Binding-site contacts:
Ligand atom C4 contacts residue PHE278 of chain 1.A at 3.7 Å (hydrophobic).
Ligand atom C28 contacts residue TYR242 of chain 1.A at 3.8 Å (hydrophobic).
Ligand atom N15 contacts residue PHE278 of chain 1.A at 3.3 Å.
Ligand atom C5 contacts residue ILE241 of chain 1.A at 3.9 Å (hydrophobic).
Ligand atom C2 contacts residue PHE278 of chain 1.A at 4.0 Å (hydrophobic).
Ligand atom C10 contacts residue PHE245 of chain 1.A at 4.1 Å (hydrophobic).
Ligand atom C5 contacts residue PHE278 of chain 1.A at 3.5 Å (hydrophobic).
Ligand atom C6 contacts residue VAL227 of chain 1.A at 4.0 Å (hydrophobic).
Ligand atom C6 contacts residue LEU224 of chain 1.A at 4.1 Å (hydrophobic).
Ligand atom C27 contacts residue PHE278 of chain 1.A at 3.6 Å (hydrophobic).
Ligand atom C26 contacts residue PHE278 of chain 1.A at 3.7 Å (hydrophobic).
Ligand atom C6 contacts residue ILE241 of chain 1.A at 3.9 Å (hydrophobic).
Ligand atom C17 contacts residue PHE245 of chain 1.A at 4.0 Å (hydrophobic).
Ligand atom C4 contacts residue ILE241 of chain 1.A at 4.0 Å (hydrophobic).
Ligand atom N7 contacts residue ILE241 of chain 1.A at 4.1 Å.
Ligand atom C11 contacts residue PHE245 of chain 1.A at 3.9 Å (hydrophobic).
Ligand atom C20 contacts residue LEU184 of chain 1.A at 3.8 Å (hydrophobic).
Ligand atom C14 contacts residue LEU224 of chain 1.A at 3.8 Å (hydrophobic).
Ligand atom N16 contacts residue PHE278 of chain 1.A at 3.4 Å.
Ligand atom C19 contacts residue LEU184 of chain 1.A at 3.8 Å (hydrophobic).
Ligand atom N7 contacts residue LEU224 of chain 1.A at 3.8 Å.
Ligand atom C11 contacts residue HIS74 of chain 1.A at 3.7 Å.
Ligand atom C12 contacts residue HIS74 of chain 1.A at 3.9 Å.
Ligand atom N7 contacts residue TYR73 of chain 1.A at 3.6 Å.
Ligand atom C17 contacts residue MET262 of chain 1.A at 3.9 Å (hydrophobic).
Ligand atom C28 contacts residue PHE245 of chain 1.A at 4.0 Å (hydrophobic).
Ligand atom C28 contacts residue GLN275 of chain 1.A at 3.5 Å.
Ligand atom C26 contacts residue MET262 of chain 1.A at 3.6 Å (hydrophobic).
Ligand atom O1 contacts residue GLN275 of chain 1.A at 2.9 Å (h-bond).
Ligand atom C10 contacts residue ILE241 of chain 1.A at 3.9 Å (hydrophobic).
Ligand atom C27 contacts residue PHE245 of chain 1.A at 3.8 Å (hydrophobic).
Ligand atom C28 contacts residue PHE278 of chain 1.A at 4.0 Å (hydrophobic).
Ligand atom C18 contacts residue PHE245 of chain 1.A at 3.9 Å (hydrophobic).
Ligand atom C5 contacts residue VAL227 of chain 1.A at 3.9 Å (hydrophobic).
Ligand atom C2 contacts residue GLN275 of chain 1.A at 3.6 Å.
Ligand atom C10 contacts residue TYR73 of chain 1.A at 3.9 Å (hydrophobic).
Ligand atom N16 contacts residue PHE245 of chain 1.A at 3.8 Å.
Ligand atom C27 contacts residue MET262 of chain 1.A at 3.6 Å (hydrophobic).
Ligand atom C17 contacts residue PHE278 of chain 1.A at 3.6 Å (hydrophobic).
Ligand atom C3 contacts residue PHE278 of chain 1.A at 3.5 Å (hydrophobic).

Sequence of chain 1.A:
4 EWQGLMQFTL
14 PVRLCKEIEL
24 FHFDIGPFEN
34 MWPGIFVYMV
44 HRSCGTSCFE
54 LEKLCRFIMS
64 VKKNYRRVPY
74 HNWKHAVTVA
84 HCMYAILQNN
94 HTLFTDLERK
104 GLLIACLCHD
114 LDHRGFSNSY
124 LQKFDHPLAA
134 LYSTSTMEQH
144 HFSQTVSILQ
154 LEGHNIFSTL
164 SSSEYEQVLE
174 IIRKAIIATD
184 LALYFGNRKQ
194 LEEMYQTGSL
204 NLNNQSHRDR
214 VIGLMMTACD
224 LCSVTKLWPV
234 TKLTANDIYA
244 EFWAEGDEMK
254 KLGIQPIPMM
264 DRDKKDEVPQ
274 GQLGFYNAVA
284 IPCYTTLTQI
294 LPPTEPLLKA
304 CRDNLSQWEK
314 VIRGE

A small-molecule ligand and the protein it binds are described below.
Small molecule (SMILES): O=c1ccn(-c2cccc(C(F)(F)F)c2)nc1-c1ccnn1-c1ccccc1